Sequence of chain 1.A:
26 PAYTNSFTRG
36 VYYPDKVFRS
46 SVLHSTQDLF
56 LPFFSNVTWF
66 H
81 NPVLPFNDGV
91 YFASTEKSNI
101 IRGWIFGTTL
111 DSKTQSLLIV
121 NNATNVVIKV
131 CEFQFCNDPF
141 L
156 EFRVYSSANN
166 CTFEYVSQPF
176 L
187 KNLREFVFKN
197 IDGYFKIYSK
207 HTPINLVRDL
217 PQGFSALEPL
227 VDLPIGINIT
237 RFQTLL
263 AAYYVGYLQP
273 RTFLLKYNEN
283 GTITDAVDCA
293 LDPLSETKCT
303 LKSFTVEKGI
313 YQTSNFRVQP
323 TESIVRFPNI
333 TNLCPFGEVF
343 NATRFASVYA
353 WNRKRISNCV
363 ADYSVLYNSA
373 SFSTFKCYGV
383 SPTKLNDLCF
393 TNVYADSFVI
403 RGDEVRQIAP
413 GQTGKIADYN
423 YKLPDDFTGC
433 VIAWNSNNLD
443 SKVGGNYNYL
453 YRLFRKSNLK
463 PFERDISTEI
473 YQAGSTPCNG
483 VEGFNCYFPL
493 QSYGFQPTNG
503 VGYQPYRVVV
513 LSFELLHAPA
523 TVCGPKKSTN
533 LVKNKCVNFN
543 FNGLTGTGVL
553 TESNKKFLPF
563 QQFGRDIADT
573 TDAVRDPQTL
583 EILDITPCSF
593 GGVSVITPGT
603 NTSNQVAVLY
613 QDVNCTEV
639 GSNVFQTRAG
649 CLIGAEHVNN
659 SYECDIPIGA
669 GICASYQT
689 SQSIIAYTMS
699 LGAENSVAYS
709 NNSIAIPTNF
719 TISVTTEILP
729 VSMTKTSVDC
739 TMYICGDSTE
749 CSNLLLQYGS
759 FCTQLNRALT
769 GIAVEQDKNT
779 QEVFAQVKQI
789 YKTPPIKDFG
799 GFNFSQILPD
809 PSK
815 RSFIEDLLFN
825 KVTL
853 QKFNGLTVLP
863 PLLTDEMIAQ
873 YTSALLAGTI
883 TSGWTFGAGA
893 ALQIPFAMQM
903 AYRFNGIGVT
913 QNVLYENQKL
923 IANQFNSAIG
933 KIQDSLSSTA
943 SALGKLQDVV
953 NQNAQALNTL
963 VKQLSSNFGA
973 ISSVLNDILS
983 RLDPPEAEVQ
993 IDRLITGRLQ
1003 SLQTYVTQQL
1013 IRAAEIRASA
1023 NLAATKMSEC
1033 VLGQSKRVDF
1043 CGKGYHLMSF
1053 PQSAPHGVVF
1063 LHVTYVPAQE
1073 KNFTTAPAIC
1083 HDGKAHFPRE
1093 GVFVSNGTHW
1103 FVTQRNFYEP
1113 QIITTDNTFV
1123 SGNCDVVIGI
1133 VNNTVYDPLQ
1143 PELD

Binding-site contacts:
Ligand atom C8 contacts residue ASN925 of chain 1.A at 4.0 Å.
Ligand atom N2 contacts residue ASN717 of chain 1.A at 2.9 Å (h-bond).
Ligand atom O5 contacts residue GLN926 of chain 1.A at 4.1 Å.
Ligand atom O4 contacts residue LEU922 of chain 1.A at 4.0 Å.
Ligand atom C2 contacts residue ASN717 of chain 1.A at 2.4 Å.
Ligand atom O5 contacts residue GLN1071 of chain 1.A at 4.2 Å.
Ligand atom O5 contacts residue ASN717 of chain 1.A at 2.4 Å (h-bond).
Ligand atom C2 contacts residue GLN1071 of chain 1.A at 4.3 Å.
Ligand atom C1 contacts residue LEU922 of chain 1.A at 4.5 Å (hydrophobic).
Ligand atom C5 contacts residue LEU922 of chain 1.A at 4.1 Å (hydrophobic).
Ligand atom C8 contacts residue LEU922 of chain 1.A at 4.2 Å (hydrophobic).
Ligand atom C6 contacts residue GLN926 of chain 1.A at 3.6 Å.
Ligand atom C4 contacts residue ASN717 of chain 1.A at 4.2 Å.
Ligand atom C3 contacts residue ASN717 of chain 1.A at 3.8 Å.
Ligand atom C3 contacts residue LEU922 of chain 1.A at 4.4 Å (hydrophobic).
Ligand atom C7 contacts residue LEU922 of chain 1.A at 4.2 Å (hydrophobic).
Ligand atom C7 contacts residue ASN717 of chain 1.A at 3.8 Å.
Ligand atom O7 contacts residue LEU922 of chain 1.A at 4.3 Å.
Ligand atom O7 contacts residue GLN1071 of chain 1.A at 3.9 Å.
Ligand atom C1 contacts residue GLN1071 of chain 1.A at 4.2 Å.
Ligand atom C1 contacts residue ASN717 of chain 1.A at 1.4 Å.
Ligand atom O6 contacts residue LEU922 of chain 1.A at 3.9 Å.
Ligand atom C5 contacts residue GLN926 of chain 1.A at 3.7 Å.
Ligand atom O6 contacts residue GLN926 of chain 1.A at 2.6 Å (h-bond).
Ligand atom C5 contacts residue ASN717 of chain 1.A at 3.7 Å.
Ligand atom C7 contacts residue GLN1071 of chain 1.A at 4.1 Å.
Ligand atom N2 contacts residue GLN1071 of chain 1.A at 4.3 Å.
Ligand atom O7 contacts residue ASN717 of chain 1.A at 4.2 Å.

The small molecule below binds the protein below.
Small molecule (SMILES): CC(=O)N[C@H]1[C@H](O[C@H]2[C@H](O)[C@@H](NC(C)=O)CO[C@@H]2CO)O[C@H](CO)[C@@H](O)[C@@H]1O